Sequence of chain 1.L:
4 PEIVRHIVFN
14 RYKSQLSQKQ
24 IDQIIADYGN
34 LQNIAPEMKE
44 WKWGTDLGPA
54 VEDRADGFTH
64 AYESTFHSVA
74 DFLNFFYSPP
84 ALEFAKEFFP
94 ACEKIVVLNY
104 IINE

This small molecule binds to this protein.
Small molecule (SMILES): O=Cc1ccccc1

Binding-site contacts:
Ligand atom O1' contacts residue VAL100 of chain 1.L at 4.2 Å.
Ligand atom C1 contacts residue PHE92 of chain 1.L at 4.5 Å (hydrophobic).
Ligand atom O1' contacts residue HIS9 of chain 1.L at 3.9 Å.
Ligand atom C4 contacts residue PHE79 of chain 1.L at 3.8 Å (hydrophobic).
Ligand atom C6 contacts residue ALA88 of chain 1.L at 4.3 Å (hydrophobic).
Ligand atom C5 contacts residue ALA88 of chain 1.L at 3.7 Å (hydrophobic).
Ligand atom C1' contacts residue HIS9 of chain 1.L at 3.5 Å.
Ligand atom C1 contacts residue TYR31 of chain 1.L at 4.1 Å (hydrophobic).
Ligand atom C5 contacts residue ALA84 of chain 1.L at 3.6 Å (hydrophobic).
Ligand atom C3 contacts residue TYR31 of chain 1.L at 4.1 Å (hydrophobic).
Ligand atom C2 contacts residue HIS9 of chain 1.L at 4.2 Å.
Ligand atom C1' contacts residue PHE92 of chain 1.L at 4.2 Å (hydrophobic).
Ligand atom C1' contacts residue TYR31 of chain 1.L at 3.6 Å (hydrophobic).
Ligand atom C3 contacts residue PHE78 of chain 1.L at 4.0 Å (hydrophobic).
Ligand atom C2 contacts residue PHE79 of chain 1.L at 3.8 Å (hydrophobic).
Ligand atom O1' contacts residue VAL11 of chain 1.L at 3.8 Å.
Ligand atom C3 contacts residue PHE79 of chain 1.L at 3.8 Å (hydrophobic).
Ligand atom C6 contacts residue PHE92 of chain 1.L at 3.8 Å (hydrophobic).
Ligand atom C3 contacts residue PHE87 of chain 1.L at 3.9 Å (hydrophobic).
Ligand atom O1' contacts residue PHE91 of chain 1.L at 4.4 Å.
Ligand atom C4 contacts residue PHE78 of chain 1.L at 4.3 Å (hydrophobic).
Ligand atom C1 contacts residue HIS9 of chain 1.L at 4.1 Å.
Ligand atom C5 contacts residue PHE79 of chain 1.L at 3.9 Å (hydrophobic).
Ligand atom C2 contacts residue TYR31 of chain 1.L at 3.5 Å (hydrophobic).
Ligand atom C1' contacts residue VAL11 of chain 1.L at 3.8 Å (hydrophobic).
Ligand atom C6 contacts residue PHE79 of chain 1.L at 3.9 Å (hydrophobic).
Ligand atom C3 contacts residue LEU34 of chain 1.L at 4.1 Å (hydrophobic).
Ligand atom O1' contacts residue GLU55 of chain 1.K at 4.2 Å.
Ligand atom C1 contacts residue PHE79 of chain 1.L at 3.9 Å (hydrophobic).
Ligand atom C4 contacts residue PHE87 of chain 1.L at 4.2 Å (hydrophobic).
Ligand atom O1' contacts residue PHE92 of chain 1.L at 3.3 Å.
Ligand atom C4 contacts residue ALA84 of chain 1.L at 3.4 Å (hydrophobic).
Ligand atom C2 contacts residue PHE87 of chain 1.L at 4.3 Å (hydrophobic).

Sequence of chain 1.K:
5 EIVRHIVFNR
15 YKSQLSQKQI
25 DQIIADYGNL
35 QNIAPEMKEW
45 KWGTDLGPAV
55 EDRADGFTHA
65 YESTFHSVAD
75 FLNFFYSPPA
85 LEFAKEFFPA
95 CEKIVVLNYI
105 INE